Sequence of chain 1.C:
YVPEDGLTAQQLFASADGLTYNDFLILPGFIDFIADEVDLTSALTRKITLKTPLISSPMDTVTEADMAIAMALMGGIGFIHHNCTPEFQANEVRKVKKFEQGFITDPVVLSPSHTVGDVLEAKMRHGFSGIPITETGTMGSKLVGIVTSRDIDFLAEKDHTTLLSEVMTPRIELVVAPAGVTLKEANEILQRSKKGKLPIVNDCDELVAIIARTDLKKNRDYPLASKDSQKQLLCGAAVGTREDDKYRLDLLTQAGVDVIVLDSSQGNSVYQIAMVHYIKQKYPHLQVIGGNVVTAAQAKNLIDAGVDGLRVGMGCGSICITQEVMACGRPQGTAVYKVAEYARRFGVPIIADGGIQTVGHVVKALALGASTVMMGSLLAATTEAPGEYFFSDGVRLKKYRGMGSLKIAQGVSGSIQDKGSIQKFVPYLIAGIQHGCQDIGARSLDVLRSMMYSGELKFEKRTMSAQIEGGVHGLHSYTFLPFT

Binding-site contacts:
Ligand atom C5 contacts residue ILE332 of chain 1.C at 3.5 Å (hydrophobic).
Ligand atom N1 contacts residue NAD1 of chain 1.T at 3.7 Å.
Ligand atom C5 contacts residue MET416 of chain 1.C at 3.6 Å (hydrophobic).
Ligand atom O3P contacts residue ILE332 of chain 1.C at 3.7 Å.
Ligand atom O1P contacts residue SER331 of chain 1.C at 3.3 Å (h-bond).
Ligand atom C6 contacts residue GLY417 of chain 1.C at 3.5 Å.
Ligand atom O2P contacts residue GLY389 of chain 1.C at 3.2 Å (h-bond).
Ligand atom O1P contacts residue GLY368 of chain 1.C at 2.7 Å (h-bond).
Ligand atom N9 contacts residue NAD1 of chain 1.T at 3.6 Å.
Ligand atom N7 contacts residue GLY415 of chain 1.C at 3.1 Å.
Ligand atom C6 contacts residue GLY415 of chain 1.C at 3.6 Å.
Ligand atom O2P contacts residue SER390 of chain 1.C at 2.6 Å (h-bond).
Ligand atom O3' contacts residue NAD1 of chain 1.T at 3.5 Å (h-bond).
Ligand atom O3P contacts residue SER331 of chain 1.C at 2.9 Å (h-bond).
Ligand atom N3 contacts residue CYS333 of chain 1.C at 3.2 Å.
Ligand atom C3' contacts residue ASP366 of chain 1.C at 3.1 Å.
Ligand atom O6 contacts residue GLY444 of chain 1.C at 3.7 Å.
Ligand atom O6 contacts residue MET416 of chain 1.C at 3.2 Å (h-bond).
Ligand atom N3 contacts residue NAD1 of chain 1.T at 3.1 Å.
Ligand atom O6 contacts residue GLY417 of chain 1.C at 2.6 Å (h-bond).
Ligand atom C4 contacts residue ILE332 of chain 1.C at 3.6 Å (hydrophobic).
Ligand atom C8 contacts residue MET72 of chain 1.C at 3.5 Å (hydrophobic).
Ligand atom P contacts residue SER331 of chain 1.C at 3.6 Å.
Ligand atom C2 contacts residue NAD1 of chain 1.T at 3.4 Å.
Ligand atom C2 contacts residue CYS333 of chain 1.C at 3.3 Å (hydrophobic).
Ligand atom C5' contacts residue TYR413 of chain 1.C at 3.7 Å (hydrophobic).
Ligand atom C5 contacts residue GLY415 of chain 1.C at 3.5 Å.
Ligand atom C2 contacts residue GLN443 of chain 1.C at 3.4 Å.
Ligand atom O3P contacts residue TYR413 of chain 1.C at 2.8 Å (h-bond).
Ligand atom O2P contacts residue TYR413 of chain 1.C at 3.7 Å.
Ligand atom O5' contacts residue GLY367 of chain 1.C at 3.7 Å.
Ligand atom O1P contacts residue GLY367 of chain 1.C at 3.4 Å.
Ligand atom C4 contacts residue NAD1 of chain 1.T at 3.3 Å.
Ligand atom O3' contacts residue ASP366 of chain 1.C at 2.5 Å (salt-bridge).
Ligand atom N7 contacts residue MET416 of chain 1.C at 2.8 Å (h-bond).
Ligand atom O6 contacts residue GLY415 of chain 1.C at 3.0 Å.
Ligand atom N1 contacts residue GLN443 of chain 1.C at 3.0 Å (h-bond).
Ligand atom P contacts residue TYR413 of chain 1.C at 3.7 Å.
Ligand atom N1 contacts residue GLY444 of chain 1.C at 3.7 Å.
Ligand atom O6 contacts residue SER418 of chain 1.C at 3.2 Å (h-bond).

A small-molecule ligand and the protein it binds are described below.
Small molecule (SMILES): O=c1[nH]cnc2c1ncn2[C@@H]1O[C@H](COP(=O)(O)O)[C@@H](O)[C@H]1O